This small molecule binds to this protein.
Small molecule (SMILES): CN(C)C(=O)c1cc(-c2cnc3[nH]ccc3c2)ccc1N

Binding-site contacts:
Ligand atom C17 contacts residue GLU93 of chain 2.A at 3.9 Å.
Ligand atom C10 contacts residue GLY25 of chain 2.A at 3.7 Å.
Ligand atom C9 contacts residue LEU145 of chain 2.A at 3.9 Å (hydrophobic).
Ligand atom C4 contacts residue GLY25 of chain 2.A at 3.6 Å.
Ligand atom C17 contacts residue MET92 of chain 2.A at 3.8 Å (hydrophobic).
Ligand atom C8 contacts residue GLY98 of chain 2.A at 3.8 Å.
Ligand atom N12 contacts residue ASP102 of chain 2.A at 3.3 Å (salt-bridge).
Ligand atom C4 contacts residue LEU24 of chain 2.A at 3.6 Å (hydrophobic).
Ligand atom C10 contacts residue GLY98 of chain 2.A at 3.4 Å.
Ligand atom C9 contacts residue TYR29 of chain 2.A at 3.6 Å (hydrophobic).
Ligand atom C11 contacts residue ASP102 of chain 2.A at 3.6 Å.
Ligand atom N18 contacts residue ALA45 of chain 2.A at 3.5 Å.
Ligand atom C20 contacts residue ALA45 of chain 2.A at 3.8 Å (hydrophobic).
Ligand atom C6 contacts residue GLY98 of chain 2.A at 3.8 Å.
Ligand atom N18 contacts residue GLU93 of chain 2.A at 2.9 Å (salt-bridge).
Ligand atom C6 contacts residue GLY25 of chain 2.A at 3.4 Å.
Ligand atom C3 contacts residue GLY98 of chain 2.A at 3.6 Å.
Ligand atom N2 contacts residue LEU24 of chain 2.A at 3.7 Å.
Ligand atom C9 contacts residue SER99 of chain 2.A at 3.8 Å.
Ligand atom C11 contacts residue GLY25 of chain 2.A at 3.4 Å.
Ligand atom O5 contacts residue GLY25 of chain 2.A at 3.0 Å (h-bond).
Ligand atom N18 contacts residue LEU145 of chain 2.A at 3.7 Å.
Ligand atom C11 contacts residue GLY98 of chain 2.A at 3.6 Å.
Ligand atom C10 contacts residue ASP102 of chain 2.A at 3.1 Å.
Ligand atom C10 contacts residue TYR29 of chain 2.A at 3.7 Å (hydrophobic).
Ligand atom C15 contacts residue LEU145 of chain 2.A at 3.4 Å (hydrophobic).
Ligand atom C7 contacts residue GLY25 of chain 2.A at 3.9 Å.
Ligand atom C3 contacts residue GLY96 of chain 2.A at 3.1 Å.
Ligand atom C20 contacts residue GLU93 of chain 2.A at 3.9 Å.
Ligand atom C22 contacts residue CYS95 of chain 2.A at 3.3 Å (hydrophobic).
Ligand atom O5 contacts residue LEU24 of chain 2.A at 3.5 Å.
Ligand atom C16 contacts residue LEU145 of chain 2.A at 3.6 Å (hydrophobic).
Ligand atom C9 contacts residue GLY98 of chain 2.A at 3.5 Å.
Ligand atom C17 contacts residue LEU145 of chain 2.A at 3.8 Å (hydrophobic).
Ligand atom N12 contacts residue GLY25 of chain 2.A at 3.6 Å.
Ligand atom C20 contacts residue LEU145 of chain 2.A at 3.5 Å (hydrophobic).
Ligand atom C10 contacts residue SER99 of chain 2.A at 3.6 Å.
Ligand atom C7 contacts residue LEU24 of chain 2.A at 3.7 Å (hydrophobic).
Ligand atom N21 contacts residue PHE94 of chain 2.A at 3.7 Å.
Ligand atom N21 contacts residue CYS95 of chain 2.A at 3.2 Å (h-bond).

Sequence of chain 2.A:
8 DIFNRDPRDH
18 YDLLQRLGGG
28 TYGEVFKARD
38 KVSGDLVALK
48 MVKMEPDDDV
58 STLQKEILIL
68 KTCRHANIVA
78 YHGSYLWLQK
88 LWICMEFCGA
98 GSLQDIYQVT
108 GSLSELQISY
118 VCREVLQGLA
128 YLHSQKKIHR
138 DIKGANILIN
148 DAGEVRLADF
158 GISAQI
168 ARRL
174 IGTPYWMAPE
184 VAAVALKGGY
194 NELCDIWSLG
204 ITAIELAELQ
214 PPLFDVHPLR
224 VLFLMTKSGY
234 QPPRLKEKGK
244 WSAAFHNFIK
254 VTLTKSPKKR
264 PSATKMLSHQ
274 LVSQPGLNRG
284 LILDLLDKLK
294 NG